Sequence of chain 1.C:
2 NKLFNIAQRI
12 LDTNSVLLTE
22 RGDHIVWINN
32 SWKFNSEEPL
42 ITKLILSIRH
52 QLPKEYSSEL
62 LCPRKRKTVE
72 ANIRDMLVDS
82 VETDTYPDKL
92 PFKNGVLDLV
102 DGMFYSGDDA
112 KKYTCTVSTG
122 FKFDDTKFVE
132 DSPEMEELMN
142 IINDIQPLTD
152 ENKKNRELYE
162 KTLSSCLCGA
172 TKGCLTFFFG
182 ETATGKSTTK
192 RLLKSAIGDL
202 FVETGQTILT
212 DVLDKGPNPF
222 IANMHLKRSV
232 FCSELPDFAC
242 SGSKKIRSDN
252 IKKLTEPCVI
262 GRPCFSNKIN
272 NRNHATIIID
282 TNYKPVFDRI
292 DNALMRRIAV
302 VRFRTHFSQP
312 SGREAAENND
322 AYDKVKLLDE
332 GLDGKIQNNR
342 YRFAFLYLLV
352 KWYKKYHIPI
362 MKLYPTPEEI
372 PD

This small molecule binds to this protein.
Small molecule (SMILES): Cc1cn([C@H]2C[C@H](O[P](=O)(O)OC[C@H]3O[C@@H](n4cc(C)c(=O)[nH]c4=O)C[C@@H]3O[P](=O)(O)OC[C@H]3O[C@@H](n4cc(C)c(=O)[nH]c4=O)C[C@@H]3O[P](=O)(O)OC[C@H]3O[C@@H](n4cc(C)c(=O)[nH]c4=O)C[C@@H]3O)[C@@H](CO[P](=O)(O)O[C@H]3C[C@H](n4cc(C)c(=O)[nH]c4=O)O[C@@H]3CO[P](=O)(O)O[C@H]3C[C@H](n4cc(C)c(=O)[nH]c4=O)O[C@@H]3COP(=O)=O)O2)c(=O)[nH]c1=O

Binding-site contacts:
Ligand atom OP2 contacts residue ARG263 of chain 1.B at 3.6 Å.
Ligand atom O3' contacts residue PHE266 of chain 1.C at 3.8 Å.
Ligand atom OP1 contacts residue ARG263 of chain 1.D at 3.0 Å (salt-bridge).
Ligand atom OP2 contacts residue ARG263 of chain 1.E at 3.3 Å (salt-bridge).
Ligand atom O4' contacts residue PHE266 of chain 1.C at 3.8 Å.
Ligand atom O2 contacts residue PHE266 of chain 1.B at 3.6 Å.
Ligand atom C1' contacts residue PHE266 of chain 1.E at 3.6 Å (hydrophobic).
Ligand atom OP1 contacts residue PRO218 of chain 1.D at 3.7 Å.
Ligand atom P contacts residue ARG263 of chain 1.E at 3.8 Å.
Ligand atom OP1 contacts residue PHE266 of chain 1.E at 3.4 Å (h-bond).
Ligand atom O5' contacts residue PRO218 of chain 1.E at 3.7 Å.
Ligand atom O2 contacts residue PHE266 of chain 1.E at 3.2 Å.
Ligand atom O3' contacts residue PHE266 of chain 1.E at 3.5 Å.
Ligand atom C5' contacts residue PHE266 of chain 1.D at 3.7 Å (hydrophobic).
Ligand atom O2 contacts residue PHE266 of chain 1.C at 3.1 Å.
Ligand atom C5' contacts residue PHE266 of chain 1.E at 3.5 Å (hydrophobic).
Ligand atom OP1 contacts residue PHE266 of chain 1.C at 2.6 Å (h-bond).
Ligand atom O3' contacts residue PHE266 of chain 1.B at 3.9 Å.
Ligand atom C4' contacts residue PHE266 of chain 1.E at 3.8 Å (hydrophobic).
Ligand atom O4' contacts residue PHE266 of chain 1.E at 3.8 Å.
Ligand atom OP1 contacts residue PHE266 of chain 1.D at 3.0 Å (h-bond).
Ligand atom OP2 contacts residue ARG263 of chain 1.D at 3.1 Å (salt-bridge).
Ligand atom P contacts residue ARG263 of chain 1.B at 3.4 Å.
Ligand atom OP1 contacts residue ARG263 of chain 1.E at 2.6 Å (salt-bridge).
Ligand atom OP1 contacts residue ARG263 of chain 1.B at 2.3 Å (salt-bridge).
Ligand atom C5' contacts residue CYS265 of chain 1.C at 3.6 Å (hydrophobic).
Ligand atom OP1 contacts residue ARG263 of chain 1.C at 3.0 Å (salt-bridge).
Ligand atom O2 contacts residue PHE266 of chain 1.D at 3.1 Å.
Ligand atom OP1 contacts residue CYS265 of chain 1.C at 3.6 Å.
Ligand atom O4' contacts residue PHE266 of chain 1.B at 3.6 Å.
Ligand atom C5' contacts residue PHE266 of chain 1.B at 3.7 Å (hydrophobic).
Ligand atom P contacts residue PHE266 of chain 1.C at 3.7 Å.
Ligand atom C1' contacts residue PHE266 of chain 1.D at 3.6 Å (hydrophobic).
Ligand atom OP1 contacts residue CYS265 of chain 1.D at 3.4 Å.
Ligand atom OP1 contacts residue PHE266 of chain 1.B at 3.3 Å (h-bond).
Ligand atom C4' contacts residue PHE266 of chain 1.B at 3.7 Å (hydrophobic).
Ligand atom O3' contacts residue PHE266 of chain 1.D at 3.8 Å.
Ligand atom C1' contacts residue PHE266 of chain 1.C at 3.6 Å (hydrophobic).
Ligand atom OP1 contacts residue PRO218 of chain 1.E at 3.2 Å.
Ligand atom OP2 contacts residue ARG263 of chain 1.C at 3.7 Å.

Sequence of chain 1.B:
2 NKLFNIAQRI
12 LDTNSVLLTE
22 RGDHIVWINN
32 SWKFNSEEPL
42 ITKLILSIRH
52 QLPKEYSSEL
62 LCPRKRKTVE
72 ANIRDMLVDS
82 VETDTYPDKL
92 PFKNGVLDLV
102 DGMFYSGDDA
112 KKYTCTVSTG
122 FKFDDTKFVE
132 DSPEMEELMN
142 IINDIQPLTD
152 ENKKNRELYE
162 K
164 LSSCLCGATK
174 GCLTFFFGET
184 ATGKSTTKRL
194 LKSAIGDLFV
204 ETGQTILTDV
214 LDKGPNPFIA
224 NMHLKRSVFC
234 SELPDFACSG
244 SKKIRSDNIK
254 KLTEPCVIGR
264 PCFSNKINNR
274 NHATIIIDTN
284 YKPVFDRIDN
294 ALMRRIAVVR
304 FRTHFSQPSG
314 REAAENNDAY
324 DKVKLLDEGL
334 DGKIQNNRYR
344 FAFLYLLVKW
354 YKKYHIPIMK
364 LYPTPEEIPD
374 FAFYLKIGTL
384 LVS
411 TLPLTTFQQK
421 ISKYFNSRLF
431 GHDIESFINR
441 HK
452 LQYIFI

Sequence of chain 1.E:
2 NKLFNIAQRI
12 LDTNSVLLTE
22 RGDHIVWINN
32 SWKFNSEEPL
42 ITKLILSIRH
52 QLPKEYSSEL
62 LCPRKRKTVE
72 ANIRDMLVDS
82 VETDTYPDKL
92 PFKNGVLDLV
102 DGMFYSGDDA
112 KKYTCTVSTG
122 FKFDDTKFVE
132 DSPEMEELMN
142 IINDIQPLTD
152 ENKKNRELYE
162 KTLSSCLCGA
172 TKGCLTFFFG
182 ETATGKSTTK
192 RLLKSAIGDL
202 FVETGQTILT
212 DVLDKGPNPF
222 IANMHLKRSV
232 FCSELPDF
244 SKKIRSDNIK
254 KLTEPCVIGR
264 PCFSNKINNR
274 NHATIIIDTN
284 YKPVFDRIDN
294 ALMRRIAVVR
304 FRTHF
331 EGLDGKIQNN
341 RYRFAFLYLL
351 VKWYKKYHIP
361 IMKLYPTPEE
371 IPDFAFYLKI

Sequence of chain 1.D:
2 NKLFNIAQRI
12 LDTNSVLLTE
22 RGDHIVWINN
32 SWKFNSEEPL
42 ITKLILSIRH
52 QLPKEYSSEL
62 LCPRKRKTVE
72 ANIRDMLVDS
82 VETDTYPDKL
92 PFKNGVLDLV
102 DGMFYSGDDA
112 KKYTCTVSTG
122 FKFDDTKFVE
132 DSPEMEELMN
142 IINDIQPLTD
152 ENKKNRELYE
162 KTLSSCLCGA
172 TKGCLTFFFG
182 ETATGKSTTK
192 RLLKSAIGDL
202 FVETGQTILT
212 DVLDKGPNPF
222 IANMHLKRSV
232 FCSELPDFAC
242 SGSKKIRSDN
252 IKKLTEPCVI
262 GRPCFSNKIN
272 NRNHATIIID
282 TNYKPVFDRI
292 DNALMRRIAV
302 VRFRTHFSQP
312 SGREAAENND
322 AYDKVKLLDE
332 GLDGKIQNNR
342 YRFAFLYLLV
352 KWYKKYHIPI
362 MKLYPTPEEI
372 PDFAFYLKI